Binding-site contacts:
Ligand atom C7 contacts residue TYR90 of chain 20.E at 4.1 Å (hydrophobic).
Ligand atom C4 contacts residue ASN118 of chain 20.E at 4.2 Å.
Ligand atom C6 contacts residue PHE119 of chain 20.E at 3.8 Å (hydrophobic).
Ligand atom O5 contacts residue SER66 of chain 20.E at 4.4 Å.
Ligand atom C1 contacts residue SER66 of chain 20.E at 4.5 Å.
Ligand atom O5 contacts residue ASN118 of chain 20.E at 2.3 Å (h-bond).
Ligand atom O7 contacts residue SER66 of chain 20.E at 3.5 Å.
Ligand atom O7 contacts residue ASN118 of chain 20.E at 3.0 Å (h-bond).
Ligand atom C6 contacts residue THR89 of chain 20.E at 4.2 Å.
Ligand atom C8 contacts residue TYR90 of chain 20.E at 3.8 Å (hydrophobic).
Ligand atom C6 contacts residue THR120 of chain 20.E at 3.4 Å.
Ligand atom C7 contacts residue ASP67 of chain 20.E at 3.9 Å.
Ligand atom C1 contacts residue THR89 of chain 20.E at 4.4 Å.
Ligand atom C5 contacts residue ASN118 of chain 20.E at 3.6 Å.
Ligand atom O5 contacts residue PHE119 of chain 20.E at 3.8 Å.
Ligand atom O5 contacts residue THR120 of chain 20.E at 3.4 Å (h-bond).
Ligand atom O6 contacts residue THR120 of chain 20.E at 2.5 Å (h-bond).
Ligand atom C3 contacts residue ASN118 of chain 20.E at 3.8 Å.
Ligand atom C8 contacts residue ASP67 of chain 20.E at 4.0 Å.
Ligand atom C1 contacts residue ASN118 of chain 20.E at 1.4 Å.
Ligand atom O6 contacts residue PHE119 of chain 20.E at 4.0 Å.
Ligand atom O4 contacts residue THR300 of chain 11.A at 4.5 Å.
Ligand atom C7 contacts residue ASN118 of chain 20.E at 3.1 Å.
Ligand atom C5 contacts residue THR89 of chain 20.E at 4.2 Å.
Ligand atom C2 contacts residue ASN118 of chain 20.E at 2.5 Å.
Ligand atom N2 contacts residue TYR90 of chain 20.E at 4.4 Å.
Ligand atom C5 contacts residue THR120 of chain 20.E at 4.0 Å.
Ligand atom O5 contacts residue THR89 of chain 20.E at 4.3 Å.
Ligand atom N2 contacts residue ASN118 of chain 20.E at 2.9 Å (h-bond).
Ligand atom O7 contacts residue ASP67 of chain 20.E at 3.5 Å (salt-bridge).
Ligand atom C8 contacts residue ASN118 of chain 20.E at 4.4 Å.
Ligand atom C5 contacts residue PHE119 of chain 20.E at 4.4 Å (hydrophobic).

This small molecule binds to this protein.
Small molecule (SMILES): CC(=O)N[C@@H]1[C@@H](O)[C@H](O)[C@@H](CO)O[C@H]1O

Sequence of chain 11.A:
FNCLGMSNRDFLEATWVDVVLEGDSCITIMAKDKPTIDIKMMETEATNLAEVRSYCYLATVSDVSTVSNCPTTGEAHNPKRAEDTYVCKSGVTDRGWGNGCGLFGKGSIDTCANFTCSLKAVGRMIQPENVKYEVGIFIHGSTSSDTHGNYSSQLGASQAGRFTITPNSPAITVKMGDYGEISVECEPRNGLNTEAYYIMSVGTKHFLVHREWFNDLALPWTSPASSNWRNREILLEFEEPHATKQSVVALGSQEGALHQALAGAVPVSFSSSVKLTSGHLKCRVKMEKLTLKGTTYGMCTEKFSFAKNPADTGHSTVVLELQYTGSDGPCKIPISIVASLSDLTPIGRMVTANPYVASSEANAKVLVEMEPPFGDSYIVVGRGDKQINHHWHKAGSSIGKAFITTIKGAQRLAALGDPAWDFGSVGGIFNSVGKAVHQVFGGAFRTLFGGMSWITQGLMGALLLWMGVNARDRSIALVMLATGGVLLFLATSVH

Sequence of chain 20.E:
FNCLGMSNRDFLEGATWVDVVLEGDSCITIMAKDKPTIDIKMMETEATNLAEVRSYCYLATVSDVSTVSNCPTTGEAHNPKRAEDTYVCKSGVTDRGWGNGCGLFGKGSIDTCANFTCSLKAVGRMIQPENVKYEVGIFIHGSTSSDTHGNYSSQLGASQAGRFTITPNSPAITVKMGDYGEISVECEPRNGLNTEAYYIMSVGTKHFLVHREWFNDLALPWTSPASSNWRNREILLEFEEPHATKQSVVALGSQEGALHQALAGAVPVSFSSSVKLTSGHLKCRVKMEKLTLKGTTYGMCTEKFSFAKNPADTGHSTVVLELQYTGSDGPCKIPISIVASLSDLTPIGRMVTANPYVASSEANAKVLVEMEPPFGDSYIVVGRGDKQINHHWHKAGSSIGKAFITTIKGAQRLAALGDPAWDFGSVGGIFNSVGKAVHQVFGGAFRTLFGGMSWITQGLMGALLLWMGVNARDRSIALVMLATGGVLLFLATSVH